Binding-site contacts:
Ligand atom O4 contacts residue KCX102 of chain 1.A at 4.2 Å.
Ligand atom C7 contacts residue ARG20 of chain 1.A at 3.5 Å.
Ligand atom C7 contacts residue ALA252 of chain 1.A at 3.8 Å (hydrophobic).
Ligand atom O71 contacts residue HIS254 of chain 1.A at 3.0 Å (h-bond).
Ligand atom O72 contacts residue ASN44 of chain 1.A at 2.9 Å (h-bond).
Ligand atom O71 contacts residue ALA266 of chain 1.A at 3.1 Å (h-bond).
Ligand atom N3 contacts residue ZN1 of chain 1.D at 4.2 Å.
Ligand atom O71 contacts residue ALA252 of chain 1.A at 3.8 Å.
Ligand atom C7 contacts residue ASN44 of chain 1.A at 3.9 Å.
Ligand atom C4 contacts residue HIS139 of chain 1.A at 4.1 Å.
Ligand atom C2 contacts residue ASP250 of chain 1.A at 4.0 Å.
Ligand atom C6 contacts residue ALA266 of chain 1.A at 4.1 Å (hydrophobic).
Ligand atom C4 contacts residue ZN1 of chain 1.D at 3.6 Å.
Ligand atom O4 contacts residue LEU222 of chain 1.A at 4.0 Å.
Ligand atom C2 contacts residue ALA266 of chain 1.A at 3.6 Å (hydrophobic).
Ligand atom C6 contacts residue ZN1 of chain 1.C at 4.3 Å.
Ligand atom O4 contacts residue HIS139 of chain 1.A at 3.0 Å.
Ligand atom C7 contacts residue ALA266 of chain 1.A at 4.0 Å (hydrophobic).
Ligand atom C2 contacts residue GLY267 of chain 1.A at 4.0 Å.
Ligand atom O2 contacts residue CYS221 of chain 1.A at 3.3 Å.
Ligand atom N3 contacts residue LEU222 of chain 1.A at 3.0 Å (h-bond).
Ligand atom C4 contacts residue ZN1 of chain 1.C at 4.2 Å.
Ligand atom C6 contacts residue HIS18 of chain 1.A at 4.0 Å.
Ligand atom O2 contacts residue LEU222 of chain 1.A at 2.9 Å (h-bond).
Ligand atom N1 contacts residue ALA252 of chain 1.A at 3.7 Å.
Ligand atom C5 contacts residue ASN44 of chain 1.A at 4.2 Å.
Ligand atom O72 contacts residue HIS18 of chain 1.A at 3.5 Å (h-bond).
Ligand atom N1 contacts residue ALA266 of chain 1.A at 3.0 Å (h-bond).
Ligand atom C2 contacts residue LEU222 of chain 1.A at 3.7 Å (hydrophobic).
Ligand atom O72 contacts residue ARG20 of chain 1.A at 2.9 Å (salt-bridge).
Ligand atom N1 contacts residue GLY267 of chain 1.A at 3.8 Å.
Ligand atom C7 contacts residue HIS18 of chain 1.A at 4.3 Å.
Ligand atom O2 contacts residue GLY267 of chain 1.A at 3.3 Å (h-bond).
Ligand atom C4 contacts residue LEU222 of chain 1.A at 3.9 Å (hydrophobic).
Ligand atom O4 contacts residue ZN1 of chain 1.D at 2.7 Å.
Ligand atom O71 contacts residue ARG20 of chain 1.A at 2.9 Å (salt-bridge).
Ligand atom O2 contacts residue ALA266 of chain 1.A at 3.3 Å.
Ligand atom N3 contacts residue ASP250 of chain 1.A at 3.6 Å.
Ligand atom C6 contacts residue ALA252 of chain 1.A at 3.9 Å (hydrophobic).
Ligand atom C7 contacts residue HIS254 of chain 1.A at 4.3 Å.

Sequence of chain 1.A:
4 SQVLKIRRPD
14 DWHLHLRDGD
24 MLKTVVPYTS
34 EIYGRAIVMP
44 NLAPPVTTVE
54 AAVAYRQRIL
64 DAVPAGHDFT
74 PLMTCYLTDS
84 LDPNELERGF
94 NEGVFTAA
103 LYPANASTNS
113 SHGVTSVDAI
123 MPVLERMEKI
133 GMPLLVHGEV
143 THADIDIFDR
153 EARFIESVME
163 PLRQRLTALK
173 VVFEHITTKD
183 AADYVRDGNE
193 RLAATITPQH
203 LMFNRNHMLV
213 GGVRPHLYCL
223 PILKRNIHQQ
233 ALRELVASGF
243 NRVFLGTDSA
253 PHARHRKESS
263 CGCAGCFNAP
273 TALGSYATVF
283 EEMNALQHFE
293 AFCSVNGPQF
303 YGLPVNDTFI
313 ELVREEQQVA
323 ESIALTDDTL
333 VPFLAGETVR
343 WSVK

The protein below binds the small molecule below.
Small molecule (SMILES): O=C1C[C@@H](C(=O)O)NC(=O)N1